The protein below binds the small molecule below.
Small molecule (SMILES): CC(=O)N[C@@H]1[C@@H](O)[C@H](O)[C@@H](CO)O[C@H]1O

Sequence of chain 1.A:
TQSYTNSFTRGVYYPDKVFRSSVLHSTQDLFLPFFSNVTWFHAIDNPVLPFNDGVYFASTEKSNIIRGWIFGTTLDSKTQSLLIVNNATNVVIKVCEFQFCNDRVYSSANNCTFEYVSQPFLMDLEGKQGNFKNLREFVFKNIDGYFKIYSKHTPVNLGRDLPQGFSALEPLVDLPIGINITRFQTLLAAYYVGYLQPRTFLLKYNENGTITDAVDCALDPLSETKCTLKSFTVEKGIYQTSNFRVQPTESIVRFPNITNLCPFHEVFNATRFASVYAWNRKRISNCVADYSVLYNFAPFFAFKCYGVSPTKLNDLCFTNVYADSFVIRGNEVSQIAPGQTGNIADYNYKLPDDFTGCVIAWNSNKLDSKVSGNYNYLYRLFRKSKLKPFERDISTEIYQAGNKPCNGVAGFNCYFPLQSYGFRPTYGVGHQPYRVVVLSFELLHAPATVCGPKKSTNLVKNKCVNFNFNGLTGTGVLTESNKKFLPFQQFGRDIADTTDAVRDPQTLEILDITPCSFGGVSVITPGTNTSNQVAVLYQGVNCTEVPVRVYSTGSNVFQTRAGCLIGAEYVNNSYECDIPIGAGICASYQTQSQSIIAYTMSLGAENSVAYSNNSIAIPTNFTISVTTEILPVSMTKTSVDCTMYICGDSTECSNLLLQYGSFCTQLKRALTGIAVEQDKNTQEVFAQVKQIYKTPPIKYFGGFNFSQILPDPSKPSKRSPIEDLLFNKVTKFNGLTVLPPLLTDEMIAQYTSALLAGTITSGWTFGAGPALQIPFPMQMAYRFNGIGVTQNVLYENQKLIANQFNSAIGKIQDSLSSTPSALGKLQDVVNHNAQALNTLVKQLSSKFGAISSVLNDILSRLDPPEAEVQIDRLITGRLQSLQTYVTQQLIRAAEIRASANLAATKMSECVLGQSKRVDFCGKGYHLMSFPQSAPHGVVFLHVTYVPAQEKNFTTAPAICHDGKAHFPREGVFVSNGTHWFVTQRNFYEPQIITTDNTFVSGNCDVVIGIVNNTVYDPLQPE

Binding-site contacts:
Ligand atom C5 contacts residue ASN1071 of chain 1.A at 3.7 Å.
Ligand atom O5 contacts residue ASN1071 of chain 1.A at 2.4 Å (h-bond).
Ligand atom C8 contacts residue ASN1071 of chain 1.A at 4.4 Å.
Ligand atom O7 contacts residue ASN1071 of chain 1.A at 3.0 Å (h-bond).
Ligand atom N2 contacts residue ASN1071 of chain 1.A at 2.9 Å (h-bond).
Ligand atom C5 contacts residue ALA703 of chain 1.A at 4.4 Å (hydrophobic).
Ligand atom C6 contacts residue ALA703 of chain 1.A at 3.8 Å (hydrophobic).
Ligand atom C2 contacts residue ASN1071 of chain 1.A at 2.4 Å.
Ligand atom C3 contacts residue ASN1071 of chain 1.A at 3.8 Å.
Ligand atom C1 contacts residue ASN1071 of chain 1.A at 1.4 Å.
Ligand atom C4 contacts residue ASN1071 of chain 1.A at 4.2 Å.
Ligand atom C7 contacts residue ASN1071 of chain 1.A at 3.2 Å.